Sequence of chain 1.TA:
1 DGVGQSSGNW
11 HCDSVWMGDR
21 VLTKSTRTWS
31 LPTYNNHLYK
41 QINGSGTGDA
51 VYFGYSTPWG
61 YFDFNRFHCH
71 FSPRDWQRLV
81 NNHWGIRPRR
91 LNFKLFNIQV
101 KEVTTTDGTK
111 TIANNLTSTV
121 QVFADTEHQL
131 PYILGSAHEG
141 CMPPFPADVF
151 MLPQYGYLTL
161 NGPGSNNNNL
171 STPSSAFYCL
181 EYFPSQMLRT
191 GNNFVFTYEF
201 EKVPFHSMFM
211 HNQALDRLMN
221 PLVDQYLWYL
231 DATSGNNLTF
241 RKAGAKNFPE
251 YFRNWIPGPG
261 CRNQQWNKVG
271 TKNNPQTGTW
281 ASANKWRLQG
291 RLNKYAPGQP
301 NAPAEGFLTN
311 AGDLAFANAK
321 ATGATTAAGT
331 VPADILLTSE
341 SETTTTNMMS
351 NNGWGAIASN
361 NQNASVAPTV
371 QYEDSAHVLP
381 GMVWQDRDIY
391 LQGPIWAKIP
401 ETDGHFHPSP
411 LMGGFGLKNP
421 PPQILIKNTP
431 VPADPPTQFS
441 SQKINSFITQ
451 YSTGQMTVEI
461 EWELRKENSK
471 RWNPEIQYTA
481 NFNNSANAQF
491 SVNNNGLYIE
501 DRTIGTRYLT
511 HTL

The small molecule below binds the protein below.
Small molecule (SMILES): Nc1ncnc2c1ncn2[C@H]1C[C@H](O)[C@@H](COP(=O)(O)O)O1

Binding-site contacts:
Ligand atom C8 contacts residue PRO408 of chain 1.VA at 4.4 Å (hydrophobic).
Ligand atom C2 contacts residue ILE399 of chain 1.VA at 4.3 Å (hydrophobic).
Ligand atom N6 contacts residue SER409 of chain 1.VA at 3.3 Å (h-bond).
Ligand atom C2' contacts residue PRO408 of chain 1.VA at 4.3 Å (hydrophobic).
Ligand atom C8 contacts residue SER409 of chain 1.VA at 4.2 Å.
Ligand atom O2P contacts residue GLY404 of chain 1.TA at 4.3 Å.
Ligand atom C2 contacts residue GLY416 of chain 1.VA at 3.6 Å.
Ligand atom O1P contacts residue HIS405 of chain 1.TA at 3.9 Å.
Ligand atom N6 contacts residue GLY416 of chain 1.VA at 3.7 Å.
Ligand atom N6 contacts residue GLY414 of chain 1.VA at 4.4 Å.
Ligand atom N6 contacts residue PRO408 of chain 1.VA at 4.0 Å.
Ligand atom N1 contacts residue PRO408 of chain 1.VA at 3.8 Å.
Ligand atom N7 contacts residue PRO204 of chain 1.VA at 4.1 Å.
Ligand atom C5 contacts residue PRO408 of chain 1.VA at 4.2 Å (hydrophobic).
Ligand atom C2 contacts residue PRO408 of chain 1.VA at 4.0 Å (hydrophobic).
Ligand atom C6 contacts residue GLY416 of chain 1.VA at 4.2 Å.
Ligand atom N9 contacts residue HIS407 of chain 1.VA at 4.4 Å.
Ligand atom N6 contacts residue PRO204 of chain 1.VA at 4.4 Å.
Ligand atom C4 contacts residue PRO408 of chain 1.VA at 3.9 Å (hydrophobic).
Ligand atom C6 contacts residue PRO204 of chain 1.VA at 4.3 Å (hydrophobic).
Ligand atom C1' contacts residue PRO408 of chain 1.VA at 3.9 Å (hydrophobic).
Ligand atom C6 contacts residue PRO408 of chain 1.VA at 3.8 Å (hydrophobic).
Ligand atom O2P contacts residue ASP403 of chain 1.TA at 4.0 Å.
Ligand atom C5 contacts residue PRO204 of chain 1.VA at 4.1 Å (hydrophobic).
Ligand atom N7 contacts residue SER409 of chain 1.VA at 3.2 Å (h-bond).
Ligand atom O2P contacts residue HIS407 of chain 1.VA at 4.1 Å.
Ligand atom C8 contacts residue HIS407 of chain 1.VA at 3.4 Å.
Ligand atom C5 contacts residue SER409 of chain 1.VA at 3.7 Å.
Ligand atom N1 contacts residue GLY416 of chain 1.VA at 3.1 Å (h-bond).
Ligand atom N6 contacts residue PHE415 of chain 1.VA at 4.4 Å.
Ligand atom N3 contacts residue PRO408 of chain 1.VA at 3.6 Å.
Ligand atom C2' contacts residue HIS407 of chain 1.VA at 4.0 Å.
Ligand atom N9 contacts residue PRO408 of chain 1.VA at 3.8 Å.
Ligand atom N7 contacts residue HIS407 of chain 1.VA at 3.8 Å.
Ligand atom C6 contacts residue SER409 of chain 1.VA at 3.8 Å.

Sequence of chain 1.VA:
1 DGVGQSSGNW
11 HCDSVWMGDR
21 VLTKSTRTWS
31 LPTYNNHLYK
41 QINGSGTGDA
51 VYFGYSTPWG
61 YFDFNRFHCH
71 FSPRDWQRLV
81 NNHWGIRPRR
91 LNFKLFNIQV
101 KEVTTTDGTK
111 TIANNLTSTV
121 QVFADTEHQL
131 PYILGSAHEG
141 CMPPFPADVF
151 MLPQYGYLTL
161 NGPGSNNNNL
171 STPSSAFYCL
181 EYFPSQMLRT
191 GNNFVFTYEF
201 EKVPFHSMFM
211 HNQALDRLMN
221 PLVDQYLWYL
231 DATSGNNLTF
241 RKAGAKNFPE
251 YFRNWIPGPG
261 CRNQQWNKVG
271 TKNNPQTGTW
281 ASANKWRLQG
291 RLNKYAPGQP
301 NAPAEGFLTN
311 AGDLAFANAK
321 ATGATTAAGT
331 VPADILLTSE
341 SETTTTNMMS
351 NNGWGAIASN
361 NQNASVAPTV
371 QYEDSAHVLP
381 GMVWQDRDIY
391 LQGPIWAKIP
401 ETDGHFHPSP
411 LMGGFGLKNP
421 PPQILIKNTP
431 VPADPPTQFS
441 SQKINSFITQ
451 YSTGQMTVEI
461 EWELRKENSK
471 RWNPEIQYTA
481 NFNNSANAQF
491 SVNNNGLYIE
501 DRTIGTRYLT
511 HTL